The protein below binds the small molecule below.
Small molecule (SMILES): O=P(O)(O)OC[C@H]1O[C@@](CO)(OP(=O)(O)O)[C@@H](O)[C@@H]1O

Sequence of chain 4.A:
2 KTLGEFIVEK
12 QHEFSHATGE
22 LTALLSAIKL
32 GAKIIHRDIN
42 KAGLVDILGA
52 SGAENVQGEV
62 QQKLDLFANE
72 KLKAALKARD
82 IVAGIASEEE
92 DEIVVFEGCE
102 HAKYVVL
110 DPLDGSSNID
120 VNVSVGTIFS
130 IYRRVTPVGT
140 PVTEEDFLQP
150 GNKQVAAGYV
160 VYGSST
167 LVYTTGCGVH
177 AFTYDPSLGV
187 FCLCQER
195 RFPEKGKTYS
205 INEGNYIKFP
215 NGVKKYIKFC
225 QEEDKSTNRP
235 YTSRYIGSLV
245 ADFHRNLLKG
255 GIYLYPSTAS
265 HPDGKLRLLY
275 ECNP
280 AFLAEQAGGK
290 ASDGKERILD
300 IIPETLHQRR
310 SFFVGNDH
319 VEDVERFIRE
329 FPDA

Sequence of chain 3.A:
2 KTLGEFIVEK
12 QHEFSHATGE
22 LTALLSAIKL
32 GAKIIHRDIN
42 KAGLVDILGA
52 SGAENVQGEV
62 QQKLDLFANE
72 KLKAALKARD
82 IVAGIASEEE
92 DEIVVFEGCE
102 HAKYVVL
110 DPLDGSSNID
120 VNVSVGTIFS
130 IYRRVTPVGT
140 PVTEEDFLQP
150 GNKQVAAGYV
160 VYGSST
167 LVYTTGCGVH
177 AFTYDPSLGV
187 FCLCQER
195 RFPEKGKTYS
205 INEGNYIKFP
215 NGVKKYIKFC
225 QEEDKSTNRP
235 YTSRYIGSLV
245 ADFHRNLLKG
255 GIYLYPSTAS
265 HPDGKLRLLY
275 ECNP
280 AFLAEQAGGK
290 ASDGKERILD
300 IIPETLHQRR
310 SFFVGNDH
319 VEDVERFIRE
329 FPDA

Binding-site contacts:
Ligand atom O3 contacts residue SER242 of chain 4.A at 3.9 Å.
Ligand atom C1 contacts residue LYS269 of chain 4.A at 3.8 Å.
Ligand atom O4P contacts residue ARG238 of chain 3.A at 2.9 Å (salt-bridge).
Ligand atom O3 contacts residue GLY114 of chain 4.A at 3.5 Å (h-bond).
Ligand atom C4 contacts residue LEU243 of chain 4.A at 3.7 Å (hydrophobic).
Ligand atom O1 contacts residue MG1 of chain 4.C at 2.4 Å.
Ligand atom O3P contacts residue SER116 of chain 4.A at 3.1 Å (h-bond).
Ligand atom O6P contacts residue ASN206 of chain 4.A at 2.8 Å (h-bond).
Ligand atom O2 contacts residue GLY114 of chain 4.A at 3.8 Å.
Ligand atom C4 contacts residue GLY241 of chain 4.A at 3.3 Å.
Ligand atom O1 contacts residue GLU275 of chain 4.A at 3.0 Å (salt-bridge).
Ligand atom O2P contacts residue SER115 of chain 4.A at 3.0 Å (h-bond).
Ligand atom C3 contacts residue LEU243 of chain 4.A at 3.7 Å (hydrophobic).
Ligand atom C1 contacts residue MG1 of chain 4.C at 3.8 Å.
Ligand atom O4 contacts residue LEU243 of chain 4.A at 3.2 Å (h-bond).
Ligand atom O1 contacts residue ASP113 of chain 4.A at 3.1 Å (salt-bridge).
Ligand atom O6 contacts residue TYR259 of chain 4.A at 3.5 Å.
Ligand atom C2 contacts residue LYS269 of chain 4.A at 3.9 Å.
Ligand atom C6 contacts residue TYR239 of chain 4.A at 3.4 Å (hydrophobic).
Ligand atom O5P contacts residue TYR259 of chain 4.A at 2.7 Å (h-bond).
Ligand atom O3 contacts residue ASP113 of chain 4.A at 2.6 Å (salt-bridge).
Ligand atom C1 contacts residue ARG271 of chain 4.A at 3.8 Å.
Ligand atom O2 contacts residue GLY241 of chain 4.A at 3.7 Å.
Ligand atom P1 contacts residue LYS269 of chain 4.A at 3.8 Å.
Ligand atom O6 contacts residue LYS269 of chain 4.A at 3.0 Å (salt-bridge).
Ligand atom O1P contacts residue LYS269 of chain 4.A at 2.5 Å (salt-bridge).
Ligand atom O3P contacts residue SER115 of chain 4.A at 3.1 Å (h-bond).
Ligand atom C1 contacts residue GLU275 of chain 4.A at 3.8 Å.
Ligand atom O5 contacts residue LYS269 of chain 4.A at 2.9 Å (salt-bridge).
Ligand atom O5P contacts residue ASN206 of chain 4.A at 3.8 Å.
Ligand atom O3 contacts residue LEU243 of chain 4.A at 3.0 Å (h-bond).
Ligand atom O6P contacts residue TYR239 of chain 4.A at 2.7 Å (h-bond).
Ligand atom C3 contacts residue ASP113 of chain 4.A at 3.6 Å.
Ligand atom P1 contacts residue SER115 of chain 4.A at 3.6 Å.
Ligand atom O3P contacts residue GLY114 of chain 4.A at 3.8 Å.
Ligand atom O6P contacts residue ARG238 of chain 3.A at 3.1 Å (salt-bridge).
Ligand atom P2 contacts residue ASN206 of chain 4.A at 3.6 Å.
Ligand atom O2P contacts residue GLY114 of chain 4.A at 3.2 Å (h-bond).
Ligand atom C4 contacts residue TYR257 of chain 4.A at 3.8 Å (hydrophobic).
Ligand atom O4 contacts residue TYR257 of chain 4.A at 2.6 Å (h-bond).